Sequence of chain 1.B:
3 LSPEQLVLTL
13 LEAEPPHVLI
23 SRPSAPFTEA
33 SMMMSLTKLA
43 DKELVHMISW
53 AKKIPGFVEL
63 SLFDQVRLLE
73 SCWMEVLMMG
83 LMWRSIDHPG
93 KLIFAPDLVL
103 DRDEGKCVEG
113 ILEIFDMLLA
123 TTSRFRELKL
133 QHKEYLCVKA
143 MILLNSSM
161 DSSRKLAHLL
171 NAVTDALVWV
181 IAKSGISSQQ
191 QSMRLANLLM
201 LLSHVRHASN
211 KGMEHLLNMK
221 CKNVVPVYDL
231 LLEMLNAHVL

This protein binds this small molecule.
Small molecule (SMILES): CC(C)C[C@H](NC(=O)[C@H](CCC(N)=O)NC(=O)[C@@H](NC(=O)[C@H](CC(C)C)NC(=O)[C@@H](N)CCCCN)C(C)C)C(=O)N[C@@H](CC(C)C)C(=O)N[C@H](C(=O)N[C@H](C(=O)N[C@H](C(=O)O)[C@@H](C)O)[C@@H](C)O)[C@@H](C)O

Binding-site contacts:
Ligand atom N contacts residue GLU233 of chain 1.B at 3.7 Å.
Ligand atom CD2 contacts residue ILE50 of chain 1.B at 3.6 Å (hydrophobic).
Ligand atom CD2 contacts residue VAL68 of chain 1.B at 4.0 Å (hydrophobic).
Ligand atom CB contacts residue GLU233 of chain 1.B at 3.1 Å.
Ligand atom CG contacts residue GLU233 of chain 1.B at 4.0 Å.
Ligand atom CD1 contacts residue ILE50 of chain 1.B at 3.6 Å (hydrophobic).
Ligand atom N contacts residue GLU233 of chain 1.B at 2.8 Å (salt-bridge).
Ligand atom CG2 contacts residue VAL68 of chain 1.B at 4.3 Å (hydrophobic).
Ligand atom CD2 contacts residue GLU72 of chain 1.B at 4.1 Å.
Ligand atom CB contacts residue GLU233 of chain 1.B at 3.1 Å.
Ligand atom CD1 contacts residue VAL68 of chain 1.B at 3.9 Å (hydrophobic).
Ligand atom CD2 contacts residue GLN67 of chain 1.B at 3.8 Å.
Ligand atom CD2 contacts residue LEU71 of chain 1.B at 3.9 Å (hydrophobic).
Ligand atom O contacts residue ILE50 of chain 1.B at 3.7 Å.
Ligand atom CG1 contacts residue LEU64 of chain 1.B at 4.3 Å (hydrophobic).
Ligand atom C contacts residue GLU233 of chain 1.B at 3.8 Å.
Ligand atom CD2 contacts residue MET234 of chain 1.B at 3.5 Å (hydrophobic).
Ligand atom CG2 contacts residue LEU64 of chain 1.B at 3.4 Å (hydrophobic).
Ligand atom CD1 contacts residue GLN67 of chain 1.B at 4.4 Å.
Ligand atom CD2 contacts residue VAL47 of chain 1.B at 4.2 Å (hydrophobic).
Ligand atom O contacts residue LYS54 of chain 1.B at 2.8 Å (salt-bridge).
Ligand atom CE contacts residue LEU230 of chain 1.B at 4.3 Å (hydrophobic).
Ligand atom CA contacts residue GLU233 of chain 1.B at 3.9 Å.
Ligand atom CA contacts residue ILE50 of chain 1.B at 4.1 Å (hydrophobic).
Ligand atom C contacts residue LYS54 of chain 1.B at 3.8 Å.
Ligand atom CB contacts residue MET234 of chain 1.B at 4.3 Å (hydrophobic).
Ligand atom N contacts residue ILE50 of chain 1.B at 3.9 Å.
Ligand atom CD1 contacts residue MET234 of chain 1.B at 4.0 Å (hydrophobic).
Ligand atom CG contacts residue MET234 of chain 1.B at 4.1 Å (hydrophobic).
Ligand atom CD1 contacts residue LEU71 of chain 1.B at 4.4 Å (hydrophobic).
Ligand atom C contacts residue LYS54 of chain 1.B at 4.3 Å.
Ligand atom CG contacts residue ILE50 of chain 1.B at 4.0 Å (hydrophobic).
Ligand atom N contacts residue GLU233 of chain 1.B at 4.2 Å.
Ligand atom CA contacts residue GLU233 of chain 1.B at 3.5 Å.
Ligand atom CA contacts residue LEU230 of chain 1.B at 4.3 Å (hydrophobic).
Ligand atom CG contacts residue LEU230 of chain 1.B at 4.1 Å (hydrophobic).
Ligand atom CD1 contacts residue LEU230 of chain 1.B at 3.9 Å (hydrophobic).
Ligand atom OXT contacts residue LYS54 of chain 1.B at 3.9 Å.
Ligand atom C contacts residue ILE50 of chain 1.B at 3.7 Å (hydrophobic).
Ligand atom CB contacts residue ILE50 of chain 1.B at 3.8 Å (hydrophobic).